Binding-site contacts:
Ligand atom C4 contacts residue CA1 of chain 1.P at 3.7 Å.
Ligand atom O2 contacts residue CA1 of chain 1.P at 2.5 Å.
Ligand atom C2 contacts residue CA1 of chain 1.P at 3.4 Å.
Ligand atom O4 contacts residue GLY98 of chain 1.D at 3.8 Å.
Ligand atom C4 contacts residue ASP97 of chain 1.D at 3.4 Å.
Ligand atom C4 contacts residue ASP105 of chain 1.D at 3.2 Å.
Ligand atom O3 contacts residue CA1 of chain 1.O at 2.4 Å.
Ligand atom O4 contacts residue GLU96 of chain 1.D at 3.2 Å (salt-bridge).
Ligand atom O5 contacts residue SER24 of chain 1.D at 3.1 Å (h-bond).
Ligand atom C3 contacts residue ASP100 of chain 1.D at 3.3 Å.
Ligand atom C6 contacts residue ASP97 of chain 1.D at 3.7 Å.
Ligand atom C3 contacts residue CA1 of chain 1.P at 3.3 Å.
Ligand atom C1M contacts residue GLY115 of chain 1.C at 3.8 Å.
Ligand atom O2 contacts residue ASN22 of chain 1.D at 3.1 Å (h-bond).
Ligand atom O2 contacts residue ASP105 of chain 1.D at 3.9 Å.
Ligand atom C5 contacts residue ASP97 of chain 1.D at 3.6 Å.
Ligand atom C7 contacts residue LYS1 of chain 1.G at 1.4 Å.
Ligand atom O3 contacts residue CA1 of chain 1.P at 2.4 Å.
Ligand atom O3 contacts residue ASP105 of chain 1.D at 3.1 Å (salt-bridge).
Ligand atom C4 contacts residue SER23 of chain 1.D at 3.7 Å.
Ligand atom O4 contacts residue ASP97 of chain 1.D at 2.6 Å (salt-bridge).
Ligand atom O3 contacts residue ASP100 of chain 1.D at 2.5 Å (salt-bridge).
Ligand atom C5 contacts residue LYS1 of chain 1.G at 3.7 Å.
Ligand atom C3 contacts residue CA1 of chain 1.O at 3.2 Å.
Ligand atom O4 contacts residue CA1 of chain 1.O at 2.4 Å.
Ligand atom C3 contacts residue ASP105 of chain 1.D at 3.7 Å.
Ligand atom O7A contacts residue SER24 of chain 1.D at 3.5 Å.
Ligand atom O5 contacts residue SER23 of chain 1.D at 3.5 Å (h-bond).
Ligand atom O5 contacts residue LYS1 of chain 1.G at 3.9 Å.
Ligand atom O7A contacts residue LYS1 of chain 1.G at 2.3 Å (salt-bridge).
Ligand atom C2 contacts residue GLY115 of chain 1.C at 3.4 Å.
Ligand atom C6 contacts residue LYS1 of chain 1.G at 2.6 Å.
Ligand atom O2 contacts residue SER23 of chain 1.D at 3.5 Å.
Ligand atom O3 contacts residue ASP102 of chain 1.D at 2.7 Å (salt-bridge).
Ligand atom C4 contacts residue CA1 of chain 1.O at 3.2 Å.
Ligand atom O4 contacts residue ASP105 of chain 1.D at 3.1 Å (salt-bridge).
Ligand atom O4 contacts residue ASP100 of chain 1.D at 3.6 Å (salt-bridge).
Ligand atom O2 contacts residue GLY115 of chain 1.C at 2.4 Å (h-bond).
Ligand atom C1M contacts residue SER24 of chain 1.D at 3.3 Å.
Ligand atom C5 contacts residue SER23 of chain 1.D at 3.5 Å.

Sequence of chain 1.G:
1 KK

The protein below binds the small molecule below.
Small molecule (SMILES): C[C@@H]1O[C@@H](CC(=O)O)[C@@H](O)[C@H](O)[C@@H]1O

Sequence of chain 1.C:
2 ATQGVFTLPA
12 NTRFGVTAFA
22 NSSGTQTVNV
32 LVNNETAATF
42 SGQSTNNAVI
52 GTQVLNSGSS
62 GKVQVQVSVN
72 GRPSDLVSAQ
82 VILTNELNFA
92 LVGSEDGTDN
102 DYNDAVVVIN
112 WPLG

Sequence of chain 1.D:
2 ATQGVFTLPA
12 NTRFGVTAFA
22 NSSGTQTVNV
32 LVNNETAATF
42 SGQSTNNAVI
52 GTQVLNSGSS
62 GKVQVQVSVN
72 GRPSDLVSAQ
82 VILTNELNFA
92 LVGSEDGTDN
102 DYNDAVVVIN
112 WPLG